A protein and the small-molecule ligand that binds it are described below.
Small molecule (SMILES): CC(=O)N[C@@H]1[C@@H](O)[C@H](O)[C@@H](CO)O[C@H]1O

Binding-site contacts:
Ligand atom O7 contacts residue ASN313 of chain 43.E at 3.6 Å.
Ligand atom O5 contacts residue ASN313 of chain 43.E at 2.3 Å (h-bond).
Ligand atom C1 contacts residue ASN313 of chain 43.E at 1.4 Å.
Ligand atom C8 contacts residue GLN322 of chain 43.E at 3.2 Å.
Ligand atom C4 contacts residue ASN313 of chain 43.E at 4.2 Å.
Ligand atom O5 contacts residue THR315 of chain 43.E at 3.9 Å.
Ligand atom C7 contacts residue ASN313 of chain 43.E at 3.5 Å.
Ligand atom O7 contacts residue GLN322 of chain 43.E at 4.4 Å.
Ligand atom C3 contacts residue ASN313 of chain 43.E at 3.8 Å.
Ligand atom N2 contacts residue GLN322 of chain 43.E at 4.5 Å.
Ligand atom C5 contacts residue ASN313 of chain 43.E at 3.6 Å.
Ligand atom C7 contacts residue GLN322 of chain 43.E at 3.9 Å.
Ligand atom C5 contacts residue THR315 of chain 43.E at 4.0 Å.
Ligand atom C2 contacts residue ASN313 of chain 43.E at 2.4 Å.
Ligand atom N2 contacts residue ASN313 of chain 43.E at 3.0 Å (h-bond).
Ligand atom C6 contacts residue THR315 of chain 43.E at 3.8 Å.

Sequence of chain 43.E:
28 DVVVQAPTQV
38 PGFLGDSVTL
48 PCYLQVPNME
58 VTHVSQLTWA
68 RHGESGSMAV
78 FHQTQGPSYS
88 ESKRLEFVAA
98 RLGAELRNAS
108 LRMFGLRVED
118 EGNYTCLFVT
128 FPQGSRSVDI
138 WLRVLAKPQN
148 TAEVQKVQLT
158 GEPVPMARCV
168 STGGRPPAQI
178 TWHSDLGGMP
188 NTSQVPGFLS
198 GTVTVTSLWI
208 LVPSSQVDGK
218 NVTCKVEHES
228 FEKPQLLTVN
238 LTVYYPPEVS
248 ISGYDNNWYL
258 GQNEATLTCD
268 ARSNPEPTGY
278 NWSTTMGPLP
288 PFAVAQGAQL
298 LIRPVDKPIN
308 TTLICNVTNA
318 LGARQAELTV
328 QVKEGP